Sequence of chain 1.C:
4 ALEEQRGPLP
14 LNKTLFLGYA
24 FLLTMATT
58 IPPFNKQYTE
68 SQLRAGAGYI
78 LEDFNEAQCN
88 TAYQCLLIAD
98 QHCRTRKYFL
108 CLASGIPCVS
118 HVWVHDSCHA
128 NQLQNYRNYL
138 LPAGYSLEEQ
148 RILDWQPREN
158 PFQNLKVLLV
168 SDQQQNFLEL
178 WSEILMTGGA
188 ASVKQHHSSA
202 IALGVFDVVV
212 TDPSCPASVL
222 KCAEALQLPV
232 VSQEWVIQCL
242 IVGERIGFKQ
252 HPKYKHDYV

A small-molecule ligand and the protein it binds are described below.
Small molecule (SMILES): NC(=O)CC[C@H](NC(=O)[C@@H](N)COP(=O)(O)O)C(=O)N[C@@H](CCC(=O)O)C(=O)N[C@@H](Cc1ccc(O)cc1)C(=O)O

Binding-site contacts:
Ligand atom P contacts residue LYS63 of chain 1.C at 3.5 Å.
Ligand atom O1P contacts residue THR27 of chain 1.C at 2.5 Å (h-bond).
Ligand atom CE2 contacts residue ASN173 of chain 1.C at 3.9 Å.
Ligand atom O2P contacts residue LEU26 of chain 1.C at 3.8 Å.
Ligand atom O contacts residue THR102 of chain 1.C at 3.6 Å.
Ligand atom CB contacts residue ARG101 of chain 1.C at 3.6 Å.
Ligand atom CE2 contacts residue LEU177 of chain 1.C at 3.7 Å (hydrophobic).
Ligand atom CD1 contacts residue ARG101 of chain 1.C at 3.8 Å.
Ligand atom OE1 contacts residue ARG101 of chain 1.C at 2.9 Å (salt-bridge).
Ligand atom C contacts residue ARG101 of chain 1.C at 3.4 Å.
Ligand atom OXT contacts residue ILE238 of chain 1.C at 3.9 Å.
Ligand atom O contacts residue THR102 of chain 1.C at 3.9 Å.
Ligand atom O3P contacts residue MET28 of chain 1.C at 2.5 Å (h-bond).
Ligand atom CG contacts residue THR102 of chain 1.C at 3.6 Å.
Ligand atom CB contacts residue ARG101 of chain 1.C at 3.8 Å.
Ligand atom C contacts residue ARG101 of chain 1.C at 3.6 Å.
Ligand atom CD contacts residue ARG101 of chain 1.C at 3.9 Å.
Ligand atom O1P contacts residue THR102 of chain 1.C at 3.9 Å.
Ligand atom N contacts residue ARG101 of chain 1.C at 2.6 Å (salt-bridge).
Ligand atom OXT contacts residue ARG101 of chain 1.C at 2.7 Å (salt-bridge).
Ligand atom CA contacts residue MET28 of chain 1.C at 3.8 Å (hydrophobic).
Ligand atom C contacts residue THR30 of chain 1.C at 3.7 Å.
Ligand atom O contacts residue ARG101 of chain 1.C at 3.9 Å.
Ligand atom O2P contacts residue LYS104 of chain 1.C at 2.8 Å (salt-bridge).
Ligand atom OE2 contacts residue THR30 of chain 1.C at 3.5 Å.
Ligand atom CA contacts residue ARG101 of chain 1.C at 3.6 Å.
Ligand atom O1P contacts residue LYS104 of chain 1.C at 3.5 Å.
Ligand atom O3P contacts residue THR27 of chain 1.C at 3.3 Å.
Ligand atom O2P contacts residue LYS63 of chain 1.C at 3.2 Å (salt-bridge).
Ligand atom CZ contacts residue LEU177 of chain 1.C at 3.7 Å (hydrophobic).
Ligand atom O contacts residue MET28 of chain 1.C at 3.7 Å.
Ligand atom OH contacts residue ASN173 of chain 1.C at 3.6 Å.
Ligand atom CG contacts residue THR30 of chain 1.C at 3.8 Å.
Ligand atom P contacts residue THR27 of chain 1.C at 3.5 Å.
Ligand atom O3P contacts residue LYS63 of chain 1.C at 2.5 Å (salt-bridge).
Ligand atom O contacts residue THR30 of chain 1.C at 2.6 Å (h-bond).
Ligand atom CD2 contacts residue LEU177 of chain 1.C at 3.9 Å (hydrophobic).
Ligand atom OE1 contacts residue CYS100 of chain 1.C at 3.5 Å.
Ligand atom N contacts residue MET28 of chain 1.C at 2.6 Å (h-bond).
Ligand atom CA contacts residue ARG101 of chain 1.C at 3.2 Å.